The protein below binds the small molecule below.
Small molecule (SMILES): C[C@@H]1C(O)=C(C#N)C[C@]2(C)c3nn(C)c(-c4cccnc4)c3CC[C@@H]12

Sequence of chain 2.A:
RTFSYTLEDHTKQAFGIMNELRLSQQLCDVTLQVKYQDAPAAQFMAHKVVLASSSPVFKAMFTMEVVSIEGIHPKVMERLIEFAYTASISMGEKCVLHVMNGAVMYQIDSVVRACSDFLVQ

Binding-site contacts:
Ligand atom N15 contacts residue GLY106 of chain 2.A at 3.0 Å.
Ligand atom C14 contacts residue GLY106 of chain 2.A at 3.4 Å.
Ligand atom C6 contacts residue VAL90 of chain 2.A at 4.0 Å (hydrophobic).
Ligand atom N22 contacts residue HIS87 of chain 2.A at 4.0 Å.
Ligand atom O16 contacts residue GLY106 of chain 2.A at 2.8 Å (h-bond).
Ligand atom N22 contacts residue HIS112 of chain 2.A at 3.7 Å.
Ligand atom C10 contacts residue CYS109 of chain 2.A at 2.8 Å (hydrophobic).
Ligand atom C6 contacts residue LYS89 of chain 2.A at 3.6 Å.
Ligand atom C17 contacts residue MET105 of chain 2.A at 3.8 Å (hydrophobic).
Ligand atom C3 contacts residue GLY106 of chain 2.A at 3.8 Å.
Ligand atom C2 contacts residue GLY106 of chain 2.A at 4.0 Å.
Ligand atom C3 contacts residue MET105 of chain 2.A at 4.2 Å (hydrophobic).
Ligand atom C3 contacts residue CYS109 of chain 2.A at 3.5 Å (hydrophobic).
Ligand atom C21 contacts residue HIS87 of chain 2.A at 4.1 Å.
Ligand atom N22 contacts residue TYR43 of chain 2.A at 3.8 Å.
Ligand atom C17 contacts residue CYS109 of chain 2.A at 4.2 Å (hydrophobic).
Ligand atom C18 contacts residue LYS89 of chain 2.A at 3.8 Å.
Ligand atom C23 contacts residue TYR43 of chain 2.A at 3.2 Å (hydrophobic).
Ligand atom N11 contacts residue CYS109 of chain 2.A at 3.3 Å (h-bond).
Ligand atom C8 contacts residue HIS87 of chain 2.A at 4.2 Å.
Ligand atom C7 contacts residue HIS87 of chain 2.A at 3.4 Å.
Ligand atom C18 contacts residue CYS109 of chain 2.A at 4.1 Å (hydrophobic).
Ligand atom C1 contacts residue CYS109 of chain 2.A at 1.8 Å (hydrophobic).
Ligand atom C21 contacts residue HIS112 of chain 2.A at 3.3 Å.
Ligand atom C8 contacts residue CYS109 of chain 2.A at 4.0 Å (hydrophobic).
Ligand atom C14 contacts residue LYS108 of chain 2.A at 4.0 Å.
Ligand atom O16 contacts residue MET105 of chain 2.A at 3.3 Å.
Ligand atom C25 contacts residue HIS87 of chain 2.A at 4.2 Å.
Ligand atom C5 contacts residue CYS109 of chain 2.A at 3.4 Å (hydrophobic).
Ligand atom C7 contacts residue VAL90 of chain 2.A at 3.6 Å (hydrophobic).
Ligand atom C14 contacts residue CYS109 of chain 2.A at 3.2 Å (hydrophobic).
Ligand atom C24 contacts residue TYR43 of chain 2.A at 4.1 Å (hydrophobic).
Ligand atom N15 contacts residue CYS109 of chain 2.A at 3.9 Å.
Ligand atom C20 contacts residue HIS112 of chain 2.A at 4.2 Å.
Ligand atom C2 contacts residue CYS109 of chain 2.A at 2.7 Å (hydrophobic).
Ligand atom N15 contacts residue LYS108 of chain 2.A at 3.4 Å.
Ligand atom C4 contacts residue CYS109 of chain 2.A at 3.9 Å (hydrophobic).
Ligand atom C6 contacts residue HIS87 of chain 2.A at 3.9 Å.
Ligand atom C17 contacts residue VAL113 of chain 2.A at 3.8 Å (hydrophobic).
Ligand atom C9 contacts residue CYS109 of chain 2.A at 3.1 Å (hydrophobic).